A small-molecule ligand and the protein it binds are described below.
Small molecule (SMILES): Nc1ncnc2[nH]cnc12

Sequence of chain 1.B:
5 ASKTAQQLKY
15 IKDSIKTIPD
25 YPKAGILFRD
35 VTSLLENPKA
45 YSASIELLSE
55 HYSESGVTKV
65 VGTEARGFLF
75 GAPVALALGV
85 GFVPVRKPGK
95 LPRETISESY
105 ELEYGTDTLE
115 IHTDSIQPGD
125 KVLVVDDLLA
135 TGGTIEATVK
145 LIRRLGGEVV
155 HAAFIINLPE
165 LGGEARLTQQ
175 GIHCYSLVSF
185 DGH

Binding-site contacts:
Ligand atom N6 contacts residue LEU31 of chain 1.B at 3.1 Å (h-bond).
Ligand atom N6 contacts residue ARG33 of chain 1.B at 4.3 Å.
Ligand atom N3 contacts residue PHE32 of chain 1.B at 3.6 Å.
Ligand atom C6 contacts residue PHE32 of chain 1.B at 4.1 Å (hydrophobic).
Ligand atom C8 contacts residue HIS187 of chain 1.B at 3.5 Å.
Ligand atom C8 contacts residue LEU165 of chain 1.B at 3.8 Å (hydrophobic).
Ligand atom C5 contacts residue LEU162 of chain 1.B at 3.3 Å (hydrophobic).
Ligand atom N7 contacts residue HIS187 of chain 1.B at 2.6 Å (h-bond).
Ligand atom N3 contacts residue LEU132 of chain 1.B at 3.6 Å.
Ligand atom C4 contacts residue LEU162 of chain 1.B at 3.9 Å (hydrophobic).
Ligand atom C6 contacts residue LEU31 of chain 1.B at 4.0 Å (hydrophobic).
Ligand atom N1 contacts residue PHE32 of chain 1.B at 3.6 Å.
Ligand atom N1 contacts residue LEU132 of chain 1.B at 4.3 Å.
Ligand atom C8 contacts residue ALA134 of chain 1.B at 4.0 Å (hydrophobic).
Ligand atom N6 contacts residue HIS187 of chain 1.B at 2.9 Å (h-bond).
Ligand atom N7 contacts residue LEU162 of chain 1.B at 3.4 Å.
Ligand atom C6 contacts residue ILE30 of chain 1.B at 4.5 Å (hydrophobic).
Ligand atom N7 contacts residue LEU165 of chain 1.B at 3.9 Å.
Ligand atom C6 contacts residue HIS187 of chain 1.B at 3.8 Å.
Ligand atom C2 contacts residue ARG33 of chain 1.B at 3.6 Å.
Ligand atom N1 contacts residue LEU31 of chain 1.B at 4.1 Å.
Ligand atom N9 contacts residue ALA134 of chain 1.B at 4.0 Å.
Ligand atom N9 contacts residue LEU132 of chain 1.B at 4.1 Å.
Ligand atom N6 contacts residue LEU162 of chain 1.B at 3.8 Å.
Ligand atom C8 contacts residue LEU162 of chain 1.B at 4.0 Å (hydrophobic).
Ligand atom N1 contacts residue ARG33 of chain 1.B at 3.0 Å (salt-bridge).
Ligand atom C6 contacts residue ARG33 of chain 1.B at 4.1 Å.
Ligand atom N6 contacts residue PHE32 of chain 1.B at 4.0 Å.
Ligand atom N6 contacts residue ILE30 of chain 1.B at 3.8 Å.
Ligand atom C4 contacts residue PHE32 of chain 1.B at 4.2 Å (hydrophobic).
Ligand atom N9 contacts residue LEU162 of chain 1.B at 4.3 Å.
Ligand atom C5 contacts residue HIS187 of chain 1.B at 3.7 Å.
Ligand atom C4 contacts residue LEU132 of chain 1.B at 4.0 Å (hydrophobic).
Ligand atom C2 contacts residue LEU132 of chain 1.B at 3.5 Å (hydrophobic).
Ligand atom C2 contacts residue PHE32 of chain 1.B at 3.4 Å (hydrophobic).
Ligand atom N1 contacts residue LEU162 of chain 1.B at 4.2 Å.
Ligand atom C6 contacts residue LEU162 of chain 1.B at 3.5 Å (hydrophobic).